Sequence of chain 13.C:
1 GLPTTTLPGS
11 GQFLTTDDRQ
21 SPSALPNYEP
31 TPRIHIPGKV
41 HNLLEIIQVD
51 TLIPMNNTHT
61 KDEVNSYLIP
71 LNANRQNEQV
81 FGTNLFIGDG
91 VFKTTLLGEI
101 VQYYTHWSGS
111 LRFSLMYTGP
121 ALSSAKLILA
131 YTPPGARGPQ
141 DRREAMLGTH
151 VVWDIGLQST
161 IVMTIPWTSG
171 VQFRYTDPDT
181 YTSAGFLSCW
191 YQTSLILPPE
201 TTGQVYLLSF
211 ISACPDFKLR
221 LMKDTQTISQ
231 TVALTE

Sequence of chain 12.A:
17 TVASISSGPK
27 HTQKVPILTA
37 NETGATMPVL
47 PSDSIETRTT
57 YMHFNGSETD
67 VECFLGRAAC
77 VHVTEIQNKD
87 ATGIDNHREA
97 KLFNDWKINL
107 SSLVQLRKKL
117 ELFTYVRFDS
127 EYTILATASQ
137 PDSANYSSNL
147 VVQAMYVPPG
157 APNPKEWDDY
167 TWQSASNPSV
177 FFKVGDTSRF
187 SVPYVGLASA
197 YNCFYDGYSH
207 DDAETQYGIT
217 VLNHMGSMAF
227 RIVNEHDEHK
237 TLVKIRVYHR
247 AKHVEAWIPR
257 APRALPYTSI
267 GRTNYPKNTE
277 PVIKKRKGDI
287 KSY

Sequence of chain 12.C:
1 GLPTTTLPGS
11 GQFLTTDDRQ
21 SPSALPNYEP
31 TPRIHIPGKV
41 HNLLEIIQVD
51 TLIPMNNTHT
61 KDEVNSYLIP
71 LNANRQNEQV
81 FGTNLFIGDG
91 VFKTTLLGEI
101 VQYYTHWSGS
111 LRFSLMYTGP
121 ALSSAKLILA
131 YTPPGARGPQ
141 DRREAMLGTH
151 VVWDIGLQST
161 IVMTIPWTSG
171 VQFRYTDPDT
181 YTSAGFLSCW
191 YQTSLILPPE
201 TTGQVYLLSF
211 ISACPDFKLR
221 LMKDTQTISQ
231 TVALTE

Binding-site contacts:
Ligand atom C5C contacts residue ILE104 of chain 12.A at 4.0 Å (hydrophobic).
Ligand atom N2 contacts residue PHE186 of chain 12.A at 4.0 Å.
Ligand atom C2C contacts residue VAL188 of chain 12.A at 2.8 Å (hydrophobic).
Ligand atom C3 contacts residue PRO174 of chain 12.A at 3.7 Å (hydrophobic).
Ligand atom C5A contacts residue VAL122 of chain 12.A at 3.9 Å (hydrophobic).
Ligand atom N2 contacts residue PRO174 of chain 12.A at 3.7 Å.
Ligand atom C4A contacts residue ASN198 of chain 12.A at 3.9 Å.
Ligand atom CL1 contacts residue ILE104 of chain 12.A at 3.6 Å.
Ligand atom O1 contacts residue ALA24 of chain 12.C at 3.4 Å.
Ligand atom C6C contacts residue VAL191 of chain 12.A at 3.3 Å (hydrophobic).
Ligand atom C5 contacts residue TYR152 of chain 12.A at 3.6 Å (hydrophobic).
Ligand atom C4 contacts residue PHE186 of chain 12.A at 3.7 Å (hydrophobic).
Ligand atom O1 contacts residue TYR152 of chain 12.A at 3.9 Å.
Ligand atom O1B contacts residue MET221 of chain 12.A at 3.8 Å.
Ligand atom C1C contacts residue TYR152 of chain 12.A at 3.9 Å (hydrophobic).
Ligand atom O1A contacts residue VAL122 of chain 12.A at 4.0 Å.
Ligand atom C4C contacts residue TYR152 of chain 12.A at 3.9 Å (hydrophobic).
Ligand atom C31 contacts residue SER175 of chain 12.A at 3.5 Å.
Ligand atom C31 contacts residue PRO174 of chain 12.A at 3.3 Å (hydrophobic).
Ligand atom O1 contacts residue VAL188 of chain 12.A at 3.8 Å.
Ligand atom C4 contacts residue TYR152 of chain 12.A at 3.7 Å (hydrophobic).
Ligand atom C2B contacts residue TYR197 of chain 12.A at 3.3 Å (hydrophobic).
Ligand atom CM1 contacts residue CYS199 of chain 12.A at 3.8 Å (hydrophobic).
Ligand atom C31 contacts residue ALA150 of chain 12.A at 3.5 Å (hydrophobic).
Ligand atom C5C contacts residue TYR128 of chain 12.A at 3.7 Å (hydrophobic).
Ligand atom C3B contacts residue TYR197 of chain 12.A at 3.3 Å (hydrophobic).
Ligand atom C3 contacts residue PHE186 of chain 12.A at 3.9 Å (hydrophobic).
Ligand atom N2 contacts residue ALA24 of chain 12.C at 3.1 Å.
Ligand atom N3A contacts residue ASN219 of chain 12.A at 3.4 Å (h-bond).
Ligand atom CL1 contacts residue MET221 of chain 12.A at 3.8 Å.
Ligand atom C31 contacts residue VAL176 of chain 12.A at 3.3 Å (hydrophobic).
Ligand atom C4B contacts residue LEU106 of chain 12.A at 3.7 Å (hydrophobic).
Ligand atom CL1 contacts residue ASN105 of chain 12.A at 3.3 Å.
Ligand atom C7C contacts residue TYR128 of chain 12.A at 3.5 Å (hydrophobic).
Ligand atom C3C contacts residue TYR128 of chain 12.A at 3.6 Å (hydrophobic).
Ligand atom C3B contacts residue LEU106 of chain 12.A at 3.8 Å (hydrophobic).
Ligand atom C3C contacts residue VAL188 of chain 12.A at 3.3 Å (hydrophobic).
Ligand atom C5 contacts residue PHE186 of chain 12.A at 3.7 Å (hydrophobic).
Ligand atom O1 contacts residue PHE186 of chain 12.A at 3.8 Å.
Ligand atom C5A contacts residue CYS199 of chain 12.A at 3.9 Å (hydrophobic).

A protein and the small-molecule ligand that binds it are described below.
Small molecule (SMILES): Cc1cc(CCCCCCCOc2ccc(C3=N[C@@H](C)CO3)cc2Cl)on1